Sequence of chain 1.C:
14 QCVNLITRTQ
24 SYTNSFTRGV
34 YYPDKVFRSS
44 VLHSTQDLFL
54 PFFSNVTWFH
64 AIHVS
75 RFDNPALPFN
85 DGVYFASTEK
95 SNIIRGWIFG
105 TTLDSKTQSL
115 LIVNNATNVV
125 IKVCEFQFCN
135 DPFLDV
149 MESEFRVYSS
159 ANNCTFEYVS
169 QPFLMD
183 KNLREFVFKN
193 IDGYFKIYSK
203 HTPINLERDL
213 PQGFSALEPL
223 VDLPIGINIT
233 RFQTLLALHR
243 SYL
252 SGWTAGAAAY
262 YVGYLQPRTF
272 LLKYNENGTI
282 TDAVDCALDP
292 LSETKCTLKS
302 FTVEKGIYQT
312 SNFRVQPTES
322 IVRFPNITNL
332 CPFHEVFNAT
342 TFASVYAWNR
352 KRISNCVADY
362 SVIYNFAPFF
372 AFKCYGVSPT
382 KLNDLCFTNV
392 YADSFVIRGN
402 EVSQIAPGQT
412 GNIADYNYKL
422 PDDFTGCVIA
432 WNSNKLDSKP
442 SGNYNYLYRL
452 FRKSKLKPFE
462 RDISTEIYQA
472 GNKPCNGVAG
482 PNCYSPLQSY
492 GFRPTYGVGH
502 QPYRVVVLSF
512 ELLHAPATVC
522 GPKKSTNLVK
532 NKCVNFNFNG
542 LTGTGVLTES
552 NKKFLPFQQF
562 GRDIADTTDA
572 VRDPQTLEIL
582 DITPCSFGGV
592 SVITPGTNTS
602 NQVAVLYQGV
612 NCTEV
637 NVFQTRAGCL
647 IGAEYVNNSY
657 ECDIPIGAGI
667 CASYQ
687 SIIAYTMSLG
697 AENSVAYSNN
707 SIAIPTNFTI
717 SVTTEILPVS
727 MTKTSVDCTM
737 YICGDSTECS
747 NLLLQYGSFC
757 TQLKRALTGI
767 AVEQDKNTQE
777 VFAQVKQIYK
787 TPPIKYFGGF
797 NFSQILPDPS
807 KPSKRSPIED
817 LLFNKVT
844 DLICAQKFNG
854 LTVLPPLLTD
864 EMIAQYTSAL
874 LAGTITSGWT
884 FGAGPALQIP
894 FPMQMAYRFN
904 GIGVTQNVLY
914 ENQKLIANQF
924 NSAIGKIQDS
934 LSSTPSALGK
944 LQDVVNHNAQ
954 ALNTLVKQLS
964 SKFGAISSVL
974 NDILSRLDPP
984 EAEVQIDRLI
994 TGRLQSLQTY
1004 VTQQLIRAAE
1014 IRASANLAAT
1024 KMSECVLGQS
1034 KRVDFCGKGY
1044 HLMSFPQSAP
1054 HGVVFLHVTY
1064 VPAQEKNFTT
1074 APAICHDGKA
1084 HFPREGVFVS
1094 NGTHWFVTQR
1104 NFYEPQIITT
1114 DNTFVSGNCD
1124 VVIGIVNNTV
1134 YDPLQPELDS

A protein and the small-molecule ligand that binds it are described below.
Small molecule (SMILES): CC(=O)N[C@@H]1[C@@H](O)[C@H](O)[C@@H](CO)O[C@H]1O

Binding-site contacts:
Ligand atom C4 contacts residue ILE790 of chain 1.C at 4.3 Å (hydrophobic).
Ligand atom O7 contacts residue TYR792 of chain 1.C at 3.1 Å.
Ligand atom N2 contacts residue TYR792 of chain 1.C at 4.0 Å.
Ligand atom N2 contacts residue ASN705 of chain 1.B at 3.0 Å (h-bond).
Ligand atom C3 contacts residue ASN705 of chain 1.B at 3.9 Å.
Ligand atom C7 contacts residue TYR792 of chain 1.C at 3.4 Å (hydrophobic).
Ligand atom C5 contacts residue ASN705 of chain 1.B at 3.7 Å.
Ligand atom C7 contacts residue ASN705 of chain 1.B at 4.1 Å.
Ligand atom O4 contacts residue ILE790 of chain 1.C at 4.4 Å.
Ligand atom C2 contacts residue TYR792 of chain 1.C at 4.0 Å (hydrophobic).
Ligand atom C1 contacts residue ASN705 of chain 1.B at 1.5 Å.
Ligand atom C2 contacts residue ASN705 of chain 1.B at 2.6 Å.
Ligand atom O6 contacts residue ASN705 of chain 1.B at 3.7 Å.
Ligand atom O5 contacts residue ASN705 of chain 1.B at 2.4 Å (h-bond).
Ligand atom C8 contacts residue TYR792 of chain 1.C at 4.0 Å (hydrophobic).
Ligand atom C4 contacts residue ASN705 of chain 1.B at 4.3 Å.

Sequence of chain 1.B:
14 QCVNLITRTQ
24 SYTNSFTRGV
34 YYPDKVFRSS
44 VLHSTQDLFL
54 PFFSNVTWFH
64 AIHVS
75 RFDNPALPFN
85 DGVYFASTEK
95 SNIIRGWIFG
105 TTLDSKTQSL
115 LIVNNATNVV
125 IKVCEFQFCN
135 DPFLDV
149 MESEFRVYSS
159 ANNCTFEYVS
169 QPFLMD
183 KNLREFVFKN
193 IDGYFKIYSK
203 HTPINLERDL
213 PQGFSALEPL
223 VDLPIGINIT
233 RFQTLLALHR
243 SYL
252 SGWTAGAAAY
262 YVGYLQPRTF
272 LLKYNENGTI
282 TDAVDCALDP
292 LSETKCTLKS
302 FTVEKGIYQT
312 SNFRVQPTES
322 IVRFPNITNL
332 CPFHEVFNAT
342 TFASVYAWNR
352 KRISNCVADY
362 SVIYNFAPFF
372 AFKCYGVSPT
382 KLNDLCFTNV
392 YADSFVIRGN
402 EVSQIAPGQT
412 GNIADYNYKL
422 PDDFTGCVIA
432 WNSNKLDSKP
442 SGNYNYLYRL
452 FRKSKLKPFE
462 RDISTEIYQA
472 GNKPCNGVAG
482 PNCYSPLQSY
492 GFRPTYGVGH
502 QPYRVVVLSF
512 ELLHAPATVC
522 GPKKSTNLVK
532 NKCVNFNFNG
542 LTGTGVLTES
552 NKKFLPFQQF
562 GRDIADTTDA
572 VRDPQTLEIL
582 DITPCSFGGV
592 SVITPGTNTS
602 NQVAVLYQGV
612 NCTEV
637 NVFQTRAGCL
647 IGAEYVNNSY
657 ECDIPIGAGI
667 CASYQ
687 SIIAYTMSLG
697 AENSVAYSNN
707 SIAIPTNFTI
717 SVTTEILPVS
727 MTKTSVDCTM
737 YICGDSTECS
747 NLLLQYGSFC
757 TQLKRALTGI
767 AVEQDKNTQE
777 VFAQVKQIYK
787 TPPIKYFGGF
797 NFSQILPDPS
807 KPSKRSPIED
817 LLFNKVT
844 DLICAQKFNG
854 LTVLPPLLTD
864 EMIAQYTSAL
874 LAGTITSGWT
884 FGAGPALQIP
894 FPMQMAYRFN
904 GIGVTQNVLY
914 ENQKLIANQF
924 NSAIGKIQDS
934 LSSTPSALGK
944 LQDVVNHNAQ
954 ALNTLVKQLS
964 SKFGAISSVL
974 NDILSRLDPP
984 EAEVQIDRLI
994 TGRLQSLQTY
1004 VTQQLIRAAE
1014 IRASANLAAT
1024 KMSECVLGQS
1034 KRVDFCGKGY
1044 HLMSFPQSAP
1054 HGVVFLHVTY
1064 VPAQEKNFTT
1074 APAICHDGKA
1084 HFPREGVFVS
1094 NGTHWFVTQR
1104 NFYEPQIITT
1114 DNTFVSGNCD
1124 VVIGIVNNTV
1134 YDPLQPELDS